The small molecule below binds the protein below.
Small molecule (SMILES): CC(C)c1cccc(C(C)C)c1O

Sequence of chain 12.A:
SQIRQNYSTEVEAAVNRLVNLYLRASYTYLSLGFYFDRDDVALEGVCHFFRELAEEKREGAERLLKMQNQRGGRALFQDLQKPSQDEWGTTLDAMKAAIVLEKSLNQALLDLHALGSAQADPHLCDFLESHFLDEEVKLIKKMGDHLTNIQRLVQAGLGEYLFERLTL

Sequence of chain 15.A:
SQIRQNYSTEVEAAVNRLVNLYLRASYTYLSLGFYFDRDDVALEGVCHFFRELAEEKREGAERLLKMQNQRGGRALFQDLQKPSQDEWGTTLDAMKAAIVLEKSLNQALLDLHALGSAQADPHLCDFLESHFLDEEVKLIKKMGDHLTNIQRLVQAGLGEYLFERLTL

Binding-site contacts:
Ligand atom C9 contacts residue ARG59 of chain 15.A at 3.7 Å.
Ligand atom C4 contacts residue LEU81 of chain 15.A at 4.0 Å (hydrophobic).
Ligand atom C11 contacts residue SER27 of chain 15.A at 3.4 Å.
Ligand atom C5 contacts residue LEU81 of chain 15.A at 3.7 Å (hydrophobic).
Ligand atom C6 contacts residue PFL1 of chain 15.H at 0.2 Å.
Ligand atom O1 contacts residue PFL1 of chain 15.H at 0.6 Å (h-bond).
Ligand atom C3 contacts residue TYR28 of chain 12.A at 3.6 Å (hydrophobic).
Ligand atom C4 contacts residue TYR28 of chain 12.A at 3.6 Å (hydrophobic).
Ligand atom C1 contacts residue PFL1 of chain 15.H at 1.3 Å.
Ligand atom C12 contacts residue TYR28 of chain 15.A at 3.9 Å (hydrophobic).
Ligand atom C9 contacts residue SER27 of chain 12.A at 2.7 Å.
Ligand atom C2 contacts residue PFL1 of chain 15.H at 1.4 Å.
Ligand atom C8 contacts residue GLU63 of chain 15.A at 3.4 Å.
Ligand atom C3 contacts residue SER27 of chain 12.A at 3.9 Å.
Ligand atom C1 contacts residue SER27 of chain 12.A at 4.1 Å.
Ligand atom C5 contacts residue PFL1 of chain 15.H at 1.4 Å.
Ligand atom C9 contacts residue ARG59 of chain 12.A at 3.5 Å.
Ligand atom C3 contacts residue PFL1 of chain 15.H at 1.5 Å.
Ligand atom C8 contacts residue PFL1 of chain 15.H at 3.7 Å.
Ligand atom C11 contacts residue TYR28 of chain 15.A at 3.6 Å (hydrophobic).
Ligand atom C1 contacts residue ARG59 of chain 15.A at 4.3 Å.
Ligand atom C7 contacts residue PFL1 of chain 15.H at 2.9 Å.
Ligand atom C12 contacts residue LEU81 of chain 12.A at 3.9 Å (hydrophobic).
Ligand atom C11 contacts residue PFL1 of chain 15.H at 1.7 Å.
Ligand atom C12 contacts residue PFL1 of chain 15.H at 1.0 Å.
Ligand atom C10 contacts residue PFL1 of chain 15.H at 1.3 Å.
Ligand atom O1 contacts residue ARG59 of chain 15.A at 3.5 Å.
Ligand atom C4 contacts residue PFL1 of chain 15.H at 1.0 Å.
Ligand atom C12 contacts residue LEU24 of chain 12.A at 3.7 Å (hydrophobic).
Ligand atom C2 contacts residue SER27 of chain 12.A at 3.4 Å.
Ligand atom C7 contacts residue SER27 of chain 12.A at 2.9 Å.
Ligand atom C7 contacts residue ARG59 of chain 15.A at 4.1 Å.
Ligand atom C8 contacts residue LEU31 of chain 12.A at 3.9 Å (hydrophobic).
Ligand atom C11 contacts residue LEU24 of chain 15.A at 3.5 Å (hydrophobic).
Ligand atom C8 contacts residue ARG59 of chain 15.A at 3.5 Å.
Ligand atom O1 contacts residue ARG59 of chain 12.A at 3.3 Å.
Ligand atom C9 contacts residue PFL1 of chain 15.H at 3.1 Å.
Ligand atom C5 contacts residue LEU81 of chain 12.A at 4.0 Å (hydrophobic).
Ligand atom C9 contacts residue ALA55 of chain 12.A at 3.8 Å (hydrophobic).
Ligand atom C10 contacts residue SER27 of chain 15.A at 4.3 Å.